Sequence of chain 1.B:
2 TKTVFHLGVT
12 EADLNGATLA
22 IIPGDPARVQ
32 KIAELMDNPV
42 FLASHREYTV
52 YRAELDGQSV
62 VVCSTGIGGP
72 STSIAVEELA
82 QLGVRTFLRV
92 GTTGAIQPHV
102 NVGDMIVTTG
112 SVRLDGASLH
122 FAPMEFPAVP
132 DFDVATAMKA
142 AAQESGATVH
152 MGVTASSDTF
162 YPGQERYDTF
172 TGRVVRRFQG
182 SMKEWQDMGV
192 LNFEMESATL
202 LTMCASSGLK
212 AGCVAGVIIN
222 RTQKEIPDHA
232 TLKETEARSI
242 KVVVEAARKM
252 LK

Sequence of chain 1.A:
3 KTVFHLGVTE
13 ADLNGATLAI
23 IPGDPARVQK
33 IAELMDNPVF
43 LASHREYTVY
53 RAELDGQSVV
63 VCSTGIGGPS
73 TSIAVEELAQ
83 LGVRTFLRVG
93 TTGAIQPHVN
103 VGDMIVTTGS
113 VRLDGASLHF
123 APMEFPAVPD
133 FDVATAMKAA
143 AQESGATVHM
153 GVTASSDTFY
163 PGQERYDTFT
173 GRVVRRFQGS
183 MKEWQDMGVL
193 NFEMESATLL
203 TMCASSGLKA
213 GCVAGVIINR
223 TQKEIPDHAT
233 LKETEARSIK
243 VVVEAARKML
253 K

Binding-site contacts:
Ligand atom N3 contacts residue PHE194 of chain 1.A at 3.7 Å.
Ligand atom O2' contacts residue MET196 of chain 1.A at 3.6 Å.
Ligand atom O2' contacts residue GLU197 of chain 1.A at 2.7 Å (salt-bridge).
Ligand atom C2 contacts residue GLU195 of chain 1.A at 4.0 Å.
Ligand atom O2 contacts residue PHE161 of chain 1.A at 3.7 Å.
Ligand atom O2 contacts residue GLN165 of chain 1.A at 3.0 Å (h-bond).
Ligand atom C2' contacts residue MET196 of chain 1.A at 3.8 Å (hydrophobic).
Ligand atom O4 contacts residue GLY95 of chain 1.A at 3.2 Å.
Ligand atom C3' contacts residue MET196 of chain 1.A at 3.9 Å (hydrophobic).
Ligand atom C4 contacts residue GLY95 of chain 1.A at 3.5 Å.
Ligand atom O3' contacts residue GLU197 of chain 1.A at 2.6 Å (salt-bridge).
Ligand atom C2 contacts residue GLN165 of chain 1.A at 3.7 Å.
Ligand atom O2 contacts residue MET196 of chain 1.A at 3.4 Å.
Ligand atom C2' contacts residue GLU197 of chain 1.A at 3.7 Å.
Ligand atom N1 contacts residue THR93 of chain 1.A at 3.9 Å.
Ligand atom C5' contacts residue HIS7 of chain 1.B at 3.3 Å.
Ligand atom C5 contacts residue GLY95 of chain 1.A at 3.3 Å.
Ligand atom N3 contacts residue GLN165 of chain 1.A at 2.9 Å (h-bond).
Ligand atom C6 contacts residue THR94 of chain 1.A at 3.7 Å.
Ligand atom O4 contacts residue GLN165 of chain 1.A at 3.7 Å.
Ligand atom C1' contacts residue THR93 of chain 1.A at 3.8 Å.
Ligand atom N3 contacts residue PHE161 of chain 1.A at 4.0 Å.
Ligand atom O3' contacts residue ILE68 of chain 1.A at 3.8 Å.
Ligand atom C4 contacts residue THR94 of chain 1.A at 4.0 Å.
Ligand atom O2' contacts residue GLU195 of chain 1.A at 3.5 Å.
Ligand atom C2 contacts residue PHE194 of chain 1.A at 4.0 Å (hydrophobic).
Ligand atom C2' contacts residue GLU195 of chain 1.A at 4.1 Å.
Ligand atom C5' contacts residue ILE68 of chain 1.A at 3.8 Å (hydrophobic).
Ligand atom O2' contacts residue THR93 of chain 1.A at 3.9 Å.
Ligand atom O5' contacts residue HIS7 of chain 1.B at 2.6 Å (h-bond).
Ligand atom C6 contacts residue THR93 of chain 1.A at 3.6 Å.
Ligand atom O4 contacts residue ARG167 of chain 1.A at 3.6 Å.
Ligand atom C2 contacts residue PHE161 of chain 1.A at 3.9 Å (hydrophobic).
Ligand atom C5 contacts residue THR94 of chain 1.A at 3.4 Å.
Ligand atom C4 contacts residue GLN165 of chain 1.A at 3.8 Å.
Ligand atom O4' contacts residue THR93 of chain 1.A at 4.1 Å.
Ligand atom O5' contacts residue PHE161 of chain 1.A at 4.0 Å.
Ligand atom O2 contacts residue GLU195 of chain 1.A at 3.8 Å.
Ligand atom C3' contacts residue GLU197 of chain 1.A at 3.6 Å.
Ligand atom C4 contacts residue PHE194 of chain 1.A at 3.8 Å (hydrophobic).

The small molecule below binds the protein below.
Small molecule (SMILES): O=c1ccn([C@@H]2O[C@H](CO)[C@@H](O)[C@H]2O)c(=O)[nH]1